This small molecule binds to this protein.
Small molecule (SMILES): CCCCCCCN(CCc1ccc(O[C@@](C)(CC)C(=O)O)cc1)C(=O)Nc1ccc(F)cc1F

Binding-site contacts:
Ligand atom C25 contacts residue HIS244 of chain 1.B at 3.5 Å.
Ligand atom O33 contacts residue HIS118 of chain 1.B at 2.7 Å (h-bond).
Ligand atom O34 contacts residue HIS244 of chain 1.B at 2.7 Å (h-bond).
Ligand atom F14 contacts residue MET124 of chain 1.B at 3.6 Å.
Ligand atom C23 contacts residue THR84 of chain 1.B at 3.5 Å.
Ligand atom O33 contacts residue LEU264 of chain 1.B at 3.5 Å.
Ligand atom C22 contacts residue CYS80 of chain 1.B at 3.7 Å (hydrophobic).
Ligand atom O34 contacts residue HIS118 of chain 1.B at 2.8 Å (h-bond).
Ligand atom O10 contacts residue LEU125 of chain 1.B at 3.6 Å.
Ligand atom C35 contacts residue THR84 of chain 1.B at 2.9 Å.
Ligand atom N2 contacts residue THR83 of chain 1.B at 3.7 Å.
Ligand atom C1 contacts residue LEU125 of chain 1.B at 3.6 Å (hydrophobic).
Ligand atom C29 contacts residue HIS244 of chain 1.B at 3.7 Å.
Ligand atom C20 contacts residue PHE122 of chain 1.B at 3.6 Å (hydrophobic).
Ligand atom C35 contacts residue GLN81 of chain 1.B at 3.2 Å.
Ligand atom O27 contacts residue ILE158 of chain 1.B at 3.6 Å.
Ligand atom C30 contacts residue HIS118 of chain 1.B at 3.2 Å.
Ligand atom F7 contacts residue ILE121 of chain 1.B at 3.0 Å.
Ligand atom C26 contacts residue TRP59 of chain 1.B at 3.4 Å (hydrophobic).
Ligand atom C4 contacts residue THR83 of chain 1.B at 3.3 Å.
Ligand atom C6 contacts residue ILE121 of chain 1.B at 3.3 Å (hydrophobic).
Ligand atom C6 contacts residue LEU125 of chain 1.B at 3.6 Å (hydrophobic).
Ligand atom C30 contacts residue TYR268 of chain 1.B at 3.5 Å (hydrophobic).
Ligand atom O10 contacts residue ILE128 of chain 1.B at 3.6 Å.
Ligand atom C5 contacts residue LEU125 of chain 1.B at 3.6 Å (hydrophobic).
Ligand atom N2 contacts residue LEU125 of chain 1.B at 3.6 Å.
Ligand atom O33 contacts residue THR84 of chain 1.B at 3.4 Å.
Ligand atom O34 contacts residue TYR268 of chain 1.B at 2.4 Å (h-bond).
Ligand atom O10 contacts residue LEU134 of chain 1.B at 3.6 Å.
Ligand atom C35 contacts residue CYS80 of chain 1.B at 2.9 Å (hydrophobic).
Ligand atom C28 contacts residue VAL143 of chain 1.B at 3.5 Å (hydrophobic).
Ligand atom C30 contacts residue HIS244 of chain 1.B at 3.6 Å.
Ligand atom F7 contacts residue LEU125 of chain 1.B at 3.3 Å.
Ligand atom C20 contacts residue THR84 of chain 1.B at 3.5 Å.
Ligand atom C19 contacts residue CYS80 of chain 1.B at 3.5 Å (hydrophobic).
Ligand atom C22 contacts residue ILE158 of chain 1.B at 3.3 Å (hydrophobic).
Ligand atom O27 contacts residue HIS244 of chain 1.B at 3.0 Å (h-bond).
Ligand atom C31 contacts residue LEU264 of chain 1.B at 3.7 Å (hydrophobic).
Ligand atom C3 contacts residue LEU125 of chain 1.B at 3.5 Å (hydrophobic).
Ligand atom C32 contacts residue MET248 of chain 1.B at 3.6 Å (hydrophobic).

Sequence of chain 1.B:
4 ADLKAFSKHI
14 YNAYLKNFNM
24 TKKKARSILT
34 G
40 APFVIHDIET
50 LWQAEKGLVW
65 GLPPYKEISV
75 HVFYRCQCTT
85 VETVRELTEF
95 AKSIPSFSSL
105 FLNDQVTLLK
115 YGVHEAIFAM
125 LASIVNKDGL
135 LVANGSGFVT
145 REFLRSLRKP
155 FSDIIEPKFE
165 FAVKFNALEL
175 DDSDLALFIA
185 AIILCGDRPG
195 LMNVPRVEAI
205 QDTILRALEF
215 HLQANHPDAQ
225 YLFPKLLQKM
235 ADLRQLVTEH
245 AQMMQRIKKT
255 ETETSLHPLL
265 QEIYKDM